Binding-site contacts:
Ligand atom C3 contacts residue CYS309 of chain 1.C at 4.3 Å (hydrophobic).
Ligand atom C2 contacts residue ASN310 of chain 1.C at 4.3 Å.
Ligand atom O3 contacts residue ARG246 of chain 1.C at 3.8 Å.
Ligand atom O3 contacts residue ASP95 of chain 1.C at 4.2 Å.
Ligand atom C7 contacts residue ASN146 of chain 1.C at 3.7 Å.
Ligand atom C4 contacts residue ASN146 of chain 1.C at 4.2 Å.
Ligand atom C2 contacts residue SER311 of chain 1.C at 3.7 Å.
Ligand atom C8 contacts residue ASN244 of chain 1.C at 3.9 Å.
Ligand atom C1 contacts residue SER311 of chain 1.C at 3.9 Å.
Ligand atom O3 contacts residue ASN310 of chain 1.C at 4.3 Å.
Ligand atom O7 contacts residue ASN146 of chain 1.C at 3.8 Å.
Ligand atom C8 contacts residue PHE243 of chain 1.C at 4.2 Å (hydrophobic).
Ligand atom C1 contacts residue ASN146 of chain 1.C at 1.4 Å.
Ligand atom O7 contacts residue VAL138 of chain 1.C at 4.3 Å.
Ligand atom O7 contacts residue PRO96 of chain 1.C at 3.8 Å.
Ligand atom C4 contacts residue ASN310 of chain 1.C at 3.9 Å.
Ligand atom C5 contacts residue ASN310 of chain 1.C at 3.5 Å.
Ligand atom C8 contacts residue LEU145 of chain 1.C at 3.7 Å (hydrophobic).
Ligand atom O4 contacts residue ARG246 of chain 1.C at 3.2 Å (salt-bridge).
Ligand atom O5 contacts residue ASN146 of chain 1.C at 2.3 Å (h-bond).
Ligand atom O4 contacts residue ASN310 of chain 1.C at 4.0 Å.
Ligand atom O5 contacts residue ASN310 of chain 1.C at 4.1 Å.
Ligand atom C2 contacts residue ASN146 of chain 1.C at 2.5 Å.
Ligand atom C4 contacts residue ASP95 of chain 1.C at 4.0 Å.
Ligand atom N2 contacts residue ASN146 of chain 1.C at 3.1 Å (h-bond).
Ligand atom O6 contacts residue ASP95 of chain 1.C at 4.4 Å.
Ligand atom C1 contacts residue ASN310 of chain 1.C at 4.0 Å.
Ligand atom O3 contacts residue CYS309 of chain 1.C at 3.2 Å (h-bond).
Ligand atom C8 contacts residue VAL138 of chain 1.C at 4.3 Å (hydrophobic).
Ligand atom C3 contacts residue ASN310 of chain 1.C at 3.6 Å.
Ligand atom O6 contacts residue LYS136 of chain 1.C at 3.4 Å (salt-bridge).
Ligand atom O5 contacts residue LYS136 of chain 1.C at 3.5 Å (salt-bridge).
Ligand atom N2 contacts residue SER311 of chain 1.C at 2.8 Å (h-bond).
Ligand atom C7 contacts residue SER311 of chain 1.C at 3.7 Å.
Ligand atom C4 contacts residue ARG246 of chain 1.C at 4.1 Å.
Ligand atom C8 contacts residue SER311 of chain 1.C at 3.7 Å.
Ligand atom C3 contacts residue SER311 of chain 1.C at 3.9 Å.
Ligand atom C5 contacts residue ASN146 of chain 1.C at 3.6 Å.
Ligand atom C3 contacts residue ASN146 of chain 1.C at 3.8 Å.
Ligand atom C6 contacts residue LYS136 of chain 1.C at 4.2 Å.

Sequence of chain 1.C:
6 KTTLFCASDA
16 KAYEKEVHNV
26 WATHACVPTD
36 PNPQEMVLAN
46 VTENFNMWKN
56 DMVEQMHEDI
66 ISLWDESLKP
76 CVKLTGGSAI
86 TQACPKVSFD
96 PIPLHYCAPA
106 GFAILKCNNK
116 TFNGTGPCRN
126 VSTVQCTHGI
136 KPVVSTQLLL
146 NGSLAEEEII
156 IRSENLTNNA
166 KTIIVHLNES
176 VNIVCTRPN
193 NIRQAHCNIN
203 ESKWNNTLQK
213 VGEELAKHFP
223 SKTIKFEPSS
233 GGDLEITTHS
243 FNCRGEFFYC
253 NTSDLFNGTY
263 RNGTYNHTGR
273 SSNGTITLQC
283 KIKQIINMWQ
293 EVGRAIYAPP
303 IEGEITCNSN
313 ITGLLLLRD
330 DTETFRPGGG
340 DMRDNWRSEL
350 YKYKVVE

A protein and the small-molecule ligand that binds it are described below.
Small molecule (SMILES): CC(=O)N[C@@H]1[C@@H](O)[C@H](O)[C@@H](CO)O[C@H]1O